Binding-site contacts:
Ligand atom C1 contacts residue LYS24 of chain 1.A at 4.4 Å.
Ligand atom C7 contacts residue ASN21 of chain 1.A at 3.6 Å.
Ligand atom C6 contacts residue THR23 of chain 1.A at 4.0 Å.
Ligand atom O7 contacts residue ASN21 of chain 1.A at 3.6 Å.
Ligand atom O5 contacts residue ASN21 of chain 1.A at 2.4 Å (h-bond).
Ligand atom C6 contacts residue LYS24 of chain 1.A at 4.3 Å.
Ligand atom C5 contacts residue THR23 of chain 1.A at 4.1 Å.
Ligand atom C2 contacts residue ASN21 of chain 1.A at 2.5 Å.
Ligand atom O6 contacts residue LYS24 of chain 1.A at 3.7 Å.
Ligand atom C1 contacts residue ASN21 of chain 1.A at 1.4 Å.
Ligand atom N2 contacts residue ASN21 of chain 1.A at 3.0 Å (h-bond).
Ligand atom C5 contacts residue ASN21 of chain 1.A at 3.7 Å.
Ligand atom C5 contacts residue LYS24 of chain 1.A at 4.5 Å.
Ligand atom C3 contacts residue ASN21 of chain 1.A at 3.9 Å.
Ligand atom O5 contacts residue THR23 of chain 1.A at 4.4 Å.
Ligand atom C4 contacts residue ASN21 of chain 1.A at 4.2 Å.
Ligand atom C6 contacts residue GLN27 of chain 1.A at 4.4 Å.
Ligand atom O5 contacts residue LYS24 of chain 1.A at 3.6 Å.

Sequence of chain 1.A:
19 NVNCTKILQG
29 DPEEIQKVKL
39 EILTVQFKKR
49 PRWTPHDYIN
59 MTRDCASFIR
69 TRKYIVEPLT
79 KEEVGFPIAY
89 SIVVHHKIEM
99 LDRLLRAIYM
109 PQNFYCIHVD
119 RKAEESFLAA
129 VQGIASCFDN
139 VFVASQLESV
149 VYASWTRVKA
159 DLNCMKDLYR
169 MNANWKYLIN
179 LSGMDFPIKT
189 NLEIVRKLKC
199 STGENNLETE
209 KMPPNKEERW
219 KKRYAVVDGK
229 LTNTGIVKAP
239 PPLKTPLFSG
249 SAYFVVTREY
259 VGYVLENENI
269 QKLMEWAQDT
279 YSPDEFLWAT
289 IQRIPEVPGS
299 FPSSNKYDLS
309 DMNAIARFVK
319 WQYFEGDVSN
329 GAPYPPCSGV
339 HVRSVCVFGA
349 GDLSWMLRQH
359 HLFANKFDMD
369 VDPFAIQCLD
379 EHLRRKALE

This protein binds this small molecule.
Small molecule (SMILES): CC(=O)N[C@@H]1[C@@H](O)[C@H](O)[C@@H](CO)O[C@H]1O